Binding-site contacts:
Ligand atom F1 contacts residue ILE179 of chain 1.B at 3.3 Å.
Ligand atom C84 contacts residue MET44 of chain 1.B at 3.5 Å (hydrophobic).
Ligand atom C13 contacts residue GLU85 of chain 1.B at 3.6 Å.
Ligand atom C16 contacts residue MET89 of chain 1.B at 3.5 Å (hydrophobic).
Ligand atom C9 contacts residue ASP181 of chain 1.B at 3.5 Å.
Ligand atom C4 contacts residue PHE182 of chain 1.B at 3.5 Å (hydrophobic).
Ligand atom N82 contacts residue LEU170 of chain 1.B at 3.5 Å.
Ligand atom O1 contacts residue ASP181 of chain 1.B at 2.5 Å (salt-bridge).
Ligand atom C18 contacts residue ASP181 of chain 1.B at 3.5 Å.
Ligand atom C6 contacts residue TYR114 of chain 1.B at 3.5 Å (hydrophobic).
Ligand atom N82 contacts residue MET44 of chain 1.B at 3.5 Å.
Ligand atom C1 contacts residue VAL115 of chain 1.B at 3.4 Å (hydrophobic).
Ligand atom O1 contacts residue SER180 of chain 1.B at 3.1 Å.
Ligand atom C23 contacts residue HIS161 of chain 1.B at 3.2 Å.
Ligand atom C14 contacts residue GLU85 of chain 1.B at 2.9 Å.
Ligand atom O1 contacts residue VAL98 of chain 1.B at 3.3 Å.
Ligand atom N1 contacts residue MET117 of chain 1.B at 2.9 Å (h-bond).
Ligand atom C22 contacts residue ILE160 of chain 1.B at 3.0 Å (hydrophobic).
Ligand atom C17 contacts residue MET89 of chain 1.B at 3.5 Å (hydrophobic).
Ligand atom N1 contacts residue TYR116 of chain 1.B at 3.4 Å.
Ligand atom C1 contacts residue ALA63 of chain 1.B at 3.5 Å (hydrophobic).
Ligand atom N2 contacts residue GLU85 of chain 1.B at 3.2 Å (salt-bridge).
Ligand atom C82 contacts residue MET44 of chain 1.B at 3.5 Å (hydrophobic).
Ligand atom C10 contacts residue PHE182 of chain 1.B at 3.5 Å (hydrophobic).
Ligand atom N2 contacts residue TYR114 of chain 1.B at 3.3 Å (h-bond).
Ligand atom C7 contacts residue TYR114 of chain 1.B at 3.4 Å (hydrophobic).
Ligand atom C81 contacts residue MET44 of chain 1.B at 3.5 Å (hydrophobic).
Ligand atom F1 contacts residue VAL98 of chain 1.B at 3.3 Å.
Ligand atom C24 contacts residue ASP181 of chain 1.B at 3.4 Å.
Ligand atom F3 contacts residue HIS161 of chain 1.B at 3.6 Å.
Ligand atom C12 contacts residue ASP181 of chain 1.B at 3.0 Å.
Ligand atom C25 contacts residue ILE160 of chain 1.B at 3.0 Å (hydrophobic).
Ligand atom C23 contacts residue ASP181 of chain 1.B at 3.5 Å.
Ligand atom N4 contacts residue ILE160 of chain 1.B at 3.4 Å (h-bond).
Ligand atom N2 contacts residue ASP181 of chain 1.B at 3.3 Å (salt-bridge).
Ligand atom N81 contacts residue MET44 of chain 1.B at 3.5 Å.
Ligand atom C8 contacts residue TYR114 of chain 1.B at 3.4 Å (hydrophobic).
Ligand atom C25 contacts residue HIS161 of chain 1.B at 3.4 Å.
Ligand atom C83 contacts residue MET44 of chain 1.B at 3.5 Å (hydrophobic).
Ligand atom C5 contacts residue PHE182 of chain 1.B at 3.5 Å (hydrophobic).

Sequence of chain 1.B:
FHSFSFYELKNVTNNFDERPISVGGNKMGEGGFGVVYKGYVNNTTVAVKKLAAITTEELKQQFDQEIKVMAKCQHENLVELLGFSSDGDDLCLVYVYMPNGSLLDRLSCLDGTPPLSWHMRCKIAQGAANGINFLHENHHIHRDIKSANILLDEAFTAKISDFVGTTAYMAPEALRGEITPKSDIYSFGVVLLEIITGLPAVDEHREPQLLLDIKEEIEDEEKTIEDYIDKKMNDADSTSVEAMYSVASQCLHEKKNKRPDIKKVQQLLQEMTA

The protein below binds the small molecule below.
Small molecule (SMILES): Cc1ccc(C(=O)Nc2ccc(CN3CCN(C)CC3)c(C(F)(F)F)c2)cc1C#Cc1cnc2cccnn12